Binding-site contacts:
Ligand atom O1B contacts residue MG1 of chain 1.M at 2.2 Å.
Ligand atom PB contacts residue MG1 of chain 1.M at 3.4 Å.
Ligand atom N6 contacts residue TYR104 of chain 1.A at 3.4 Å.
Ligand atom O3G contacts residue MG1 of chain 1.M at 3.5 Å.
Ligand atom C4 contacts residue TYR104 of chain 1.A at 3.8 Å (hydrophobic).
Ligand atom O3A contacts residue SER70 of chain 1.A at 3.8 Å.
Ligand atom C5' contacts residue GLY72 of chain 1.A at 3.9 Å.
Ligand atom C5 contacts residue TYR104 of chain 1.A at 3.7 Å (hydrophobic).
Ligand atom O3B contacts residue MG1 of chain 1.M at 3.4 Å.
Ligand atom C6 contacts residue TYR104 of chain 1.A at 3.3 Å (hydrophobic).
Ligand atom O1B contacts residue LYS73 of chain 1.A at 3.8 Å.
Ligand atom O2G contacts residue GLU97 of chain 1.A at 3.4 Å (salt-bridge).
Ligand atom O1A contacts residue THR75 of chain 1.A at 2.8 Å (h-bond).
Ligand atom O4' contacts residue TYR265 of chain 1.A at 3.8 Å.
Ligand atom O2B contacts residue SER71 of chain 1.A at 3.4 Å (h-bond).
Ligand atom N6 contacts residue ASP101 of chain 1.A at 3.4 Å (salt-bridge).
Ligand atom S1G contacts residue GLU69 of chain 1.A at 3.4 Å.
Ligand atom C2 contacts residue TYR104 of chain 1.A at 3.9 Å (hydrophobic).
Ligand atom O3A contacts residue LYS73 of chain 1.A at 3.7 Å.
Ligand atom O1A contacts residue GLY72 of chain 1.A at 3.4 Å.
Ligand atom O2A contacts residue MG1 of chain 1.M at 3.8 Å.
Ligand atom S1G contacts residue SER70 of chain 1.A at 3.4 Å (h-bond).
Ligand atom O3' contacts residue TYR265 of chain 1.A at 3.1 Å.
Ligand atom N1 contacts residue TYR104 of chain 1.A at 3.6 Å.
Ligand atom O4' contacts residue TYR104 of chain 1.A at 3.8 Å.
Ligand atom PB contacts residue LYS73 of chain 1.A at 3.8 Å.
Ligand atom O1B contacts residue THR74 of chain 1.A at 2.8 Å (h-bond).
Ligand atom O2B contacts residue GLY72 of chain 1.A at 3.7 Å.
Ligand atom O2G contacts residue MG1 of chain 1.M at 2.2 Å.
Ligand atom C4' contacts residue TYR265 of chain 1.A at 3.8 Å (hydrophobic).
Ligand atom PG contacts residue MG1 of chain 1.M at 3.1 Å.
Ligand atom N7 contacts residue TYR104 of chain 1.A at 3.7 Å.
Ligand atom O2B contacts residue SER70 of chain 1.A at 3.4 Å (h-bond).
Ligand atom O3A contacts residue GLY72 of chain 1.A at 3.3 Å (h-bond).
Ligand atom O1A contacts residue LYS73 of chain 1.A at 3.9 Å.
Ligand atom O3B contacts residue SER70 of chain 1.A at 3.6 Å.
Ligand atom O3A contacts residue SER71 of chain 1.A at 3.9 Å.
Ligand atom O2B contacts residue LYS73 of chain 1.A at 2.9 Å (salt-bridge).
Ligand atom O1A contacts residue THR74 of chain 1.A at 3.8 Å.
Ligand atom C5' contacts residue THR75 of chain 1.A at 3.9 Å.

The protein below binds the small molecule below.
Small molecule (SMILES): Nc1ncnc2c1ncn2[C@@H]1O[C@H](COP(=O)(O)OP(=O)(O)OP(O)(O)=S)[C@@H](O)[C@H]1O

Sequence of chain 1.A:
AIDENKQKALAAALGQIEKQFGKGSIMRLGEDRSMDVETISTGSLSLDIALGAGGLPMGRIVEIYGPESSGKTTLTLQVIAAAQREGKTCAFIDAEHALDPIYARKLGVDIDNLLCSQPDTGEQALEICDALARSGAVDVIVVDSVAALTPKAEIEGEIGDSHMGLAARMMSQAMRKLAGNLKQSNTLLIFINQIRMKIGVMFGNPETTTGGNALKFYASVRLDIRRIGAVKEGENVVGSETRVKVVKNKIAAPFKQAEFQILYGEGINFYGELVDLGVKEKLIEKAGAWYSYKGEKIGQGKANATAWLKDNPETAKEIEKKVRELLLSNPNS